A small-molecule ligand and the protein it binds are described below.
Small molecule (SMILES): CCc1cc(Cc2ccc(CC(N)=O)cc2)nc(-c2cccc(Cl)c2)n1

Sequence of chain 1.A:
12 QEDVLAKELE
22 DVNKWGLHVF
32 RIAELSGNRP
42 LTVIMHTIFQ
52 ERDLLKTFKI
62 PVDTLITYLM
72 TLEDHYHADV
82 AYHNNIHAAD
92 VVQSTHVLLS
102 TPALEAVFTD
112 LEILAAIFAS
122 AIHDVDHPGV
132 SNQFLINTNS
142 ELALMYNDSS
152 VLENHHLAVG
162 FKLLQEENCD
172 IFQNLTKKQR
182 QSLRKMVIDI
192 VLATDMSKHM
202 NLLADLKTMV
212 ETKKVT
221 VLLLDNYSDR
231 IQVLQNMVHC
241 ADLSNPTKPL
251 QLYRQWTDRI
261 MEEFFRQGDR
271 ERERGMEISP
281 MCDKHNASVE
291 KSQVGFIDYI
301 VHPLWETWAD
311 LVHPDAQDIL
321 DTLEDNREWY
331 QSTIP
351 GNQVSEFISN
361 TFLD

Binding-site contacts:
Ligand atom O contacts residue HIS84 of chain 1.A at 3.5 Å.
Ligand atom N1 contacts residue PHE296 of chain 1.A at 3.4 Å.
Ligand atom C20 contacts residue ILE260 of chain 1.A at 3.8 Å (hydrophobic).
Ligand atom C18 contacts residue PHE357 of chain 1.A at 3.8 Å (hydrophobic).
Ligand atom C16 contacts residue MET281 of chain 1.A at 3.9 Å (hydrophobic).
Ligand atom C contacts residue TYR253 of chain 1.A at 3.7 Å (hydrophobic).
Ligand atom C contacts residue ASN245 of chain 1.A at 3.8 Å.
Ligand atom N4 contacts residue PHE264 of chain 1.A at 3.5 Å.
Ligand atom C1 contacts residue ILE260 of chain 1.A at 3.6 Å (hydrophobic).
Ligand atom C1 contacts residue TRP256 of chain 1.A at 3.9 Å (hydrophobic).
Ligand atom C7 contacts residue HIS84 of chain 1.A at 3.7 Å.
Ligand atom N contacts residue ILE260 of chain 1.A at 3.5 Å.
Ligand atom C17 contacts residue PHE296 of chain 1.A at 3.6 Å (hydrophobic).
Ligand atom CL contacts residue PHE296 of chain 1.A at 3.6 Å.
Ligand atom C20 contacts residue PHE296 of chain 1.A at 3.8 Å (hydrophobic).
Ligand atom C2 contacts residue ILE260 of chain 1.A at 3.7 Å (hydrophobic).
Ligand atom C15 contacts residue MET281 of chain 1.A at 3.9 Å (hydrophobic).
Ligand atom C contacts residue THR257 of chain 1.A at 3.7 Å.
Ligand atom C2 contacts residue PHE296 of chain 1.A at 3.7 Å (hydrophobic).
Ligand atom C9 contacts residue THR361 of chain 1.A at 3.8 Å.
Ligand atom C contacts residue GLN293 of chain 1.A at 3.6 Å.
Ligand atom N4 contacts residue SER132 of chain 1.A at 3.7 Å.
Ligand atom C15 contacts residue GLN293 of chain 1.A at 3.8 Å.
Ligand atom C3 contacts residue PHE296 of chain 1.A at 3.6 Å (hydrophobic).
Ligand atom C9 contacts residue PHE357 of chain 1.A at 4.0 Å (hydrophobic).
Ligand atom C13 contacts residue PHE296 of chain 1.A at 3.9 Å (hydrophobic).
Ligand atom C17 contacts residue PHE357 of chain 1.A at 3.6 Å (hydrophobic).
Ligand atom C1 contacts residue ASN245 of chain 1.A at 3.6 Å.
Ligand atom CL contacts residue PHE357 of chain 1.A at 3.5 Å.
Ligand atom C18 contacts residue PHE296 of chain 1.A at 3.3 Å (hydrophobic).
Ligand atom N contacts residue PHE296 of chain 1.A at 3.6 Å.
Ligand atom C6 contacts residue MET197 of chain 1.A at 3.7 Å (hydrophobic).
Ligand atom C13 contacts residue GLN293 of chain 1.A at 3.7 Å.
Ligand atom C4 contacts residue PHE296 of chain 1.A at 3.5 Å (hydrophobic).
Ligand atom N contacts residue GLN293 of chain 1.A at 3.3 Å (h-bond).
Ligand atom C19 contacts residue LEU243 of chain 1.A at 3.8 Å (hydrophobic).
Ligand atom C19 contacts residue PHE296 of chain 1.A at 3.9 Å (hydrophobic).
Ligand atom CL contacts residue ILE358 of chain 1.A at 3.7 Å.
Ligand atom C14 contacts residue GLN293 of chain 1.A at 3.2 Å.
Ligand atom C16 contacts residue SER292 of chain 1.A at 3.8 Å.